This protein binds this small molecule.
Small molecule (SMILES): Cc1ccncc1NC(=O)Cc1cccc(C#N)c1

Binding-site contacts:
Ligand atom C11 contacts residue MET165 of chain 1.A at 3.5 Å (hydrophobic).
Ligand atom N contacts residue GLU166 of chain 1.A at 3.6 Å.
Ligand atom C4 contacts residue HIS163 of chain 1.A at 3.4 Å.
Ligand atom C9 contacts residue GLN189 of chain 1.A at 3.4 Å.
Ligand atom C5 contacts residue GLU166 of chain 1.A at 3.9 Å.
Ligand atom C13 contacts residue MET165 of chain 1.A at 3.6 Å (hydrophobic).
Ligand atom C13 contacts residue ASP187 of chain 1.A at 3.5 Å.
Ligand atom C12 contacts residue HIS164 of chain 1.A at 3.9 Å.
Ligand atom O contacts residue MET165 of chain 1.A at 3.6 Å.
Ligand atom C14 contacts residue HIS41 of chain 1.A at 3.8 Å.
Ligand atom C2 contacts residue ASN142 of chain 1.A at 3.8 Å.
Ligand atom N2 contacts residue ASP187 of chain 1.A at 2.8 Å.
Ligand atom C12 contacts residue MET49 of chain 1.A at 3.7 Å (hydrophobic).
Ligand atom C3 contacts residue HIS163 of chain 1.A at 3.8 Å.
Ligand atom N2 contacts residue MET165 of chain 1.A at 3.9 Å.
Ligand atom C10 contacts residue GLN189 of chain 1.A at 3.6 Å.
Ligand atom C13 contacts residue HIS41 of chain 1.A at 3.5 Å.
Ligand atom N contacts residue PHE140 of chain 1.A at 3.9 Å.
Ligand atom C11 contacts residue MET49 of chain 1.A at 3.4 Å (hydrophobic).
Ligand atom O contacts residue GLU166 of chain 1.A at 3.0 Å (salt-bridge).
Ligand atom C1 contacts residue GLU166 of chain 1.A at 3.7 Å.
Ligand atom C3 contacts residue LEU141 of chain 1.A at 3.6 Å (hydrophobic).
Ligand atom C4 contacts residue CYS145 of chain 1.A at 3.8 Å (hydrophobic).
Ligand atom C3 contacts residue GLU166 of chain 1.A at 3.6 Å.
Ligand atom C4 contacts residue GLU166 of chain 1.A at 3.7 Å.
Ligand atom C3 contacts residue PHE140 of chain 1.A at 3.2 Å (hydrophobic).
Ligand atom N2 contacts residue HIS41 of chain 1.A at 3.2 Å (h-bond).
Ligand atom C10 contacts residue ARG188 of chain 1.A at 3.8 Å.
Ligand atom N2 contacts residue HIS164 of chain 1.A at 3.6 Å (h-bond).
Ligand atom C2 contacts residue PHE140 of chain 1.A at 3.6 Å (hydrophobic).
Ligand atom C contacts residue GLU166 of chain 1.A at 3.5 Å.
Ligand atom C14 contacts residue HIS164 of chain 1.A at 3.4 Å.
Ligand atom C2 contacts residue GLU166 of chain 1.A at 3.4 Å.
Ligand atom C12 contacts residue MET165 of chain 1.A at 3.6 Å (hydrophobic).
Ligand atom C contacts residue ASN142 of chain 1.A at 3.9 Å.
Ligand atom C13 contacts residue HIS164 of chain 1.A at 3.5 Å.
Ligand atom N contacts residue HIS163 of chain 1.A at 2.7 Å (h-bond).
Ligand atom C10 contacts residue MET49 of chain 1.A at 3.7 Å (hydrophobic).
Ligand atom C11 contacts residue ARG188 of chain 1.A at 3.7 Å.
Ligand atom C2 contacts residue LEU141 of chain 1.A at 3.5 Å (hydrophobic).

Sequence of chain 1.A:
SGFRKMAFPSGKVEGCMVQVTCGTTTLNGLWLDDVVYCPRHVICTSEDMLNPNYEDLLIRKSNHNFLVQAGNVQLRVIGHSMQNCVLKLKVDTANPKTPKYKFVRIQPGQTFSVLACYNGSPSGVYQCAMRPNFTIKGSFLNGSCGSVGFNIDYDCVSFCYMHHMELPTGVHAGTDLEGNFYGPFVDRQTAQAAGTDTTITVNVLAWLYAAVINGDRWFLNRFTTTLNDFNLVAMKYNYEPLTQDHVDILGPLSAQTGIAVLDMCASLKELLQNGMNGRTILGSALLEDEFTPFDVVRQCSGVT